Binding-site contacts:
Ligand atom O5 contacts residue GLY19 of chain 1.B at 3.0 Å.
Ligand atom C6 contacts residue HIS33 of chain 1.B at 4.0 Å.
Ligand atom O6 contacts residue ASN119 of chain 1.B at 2.6 Å (h-bond).
Ligand atom C3 contacts residue ASP35 of chain 1.B at 3.4 Å.
Ligand atom C6 contacts residue GLY20 of chain 1.B at 4.0 Å.
Ligand atom C4 contacts residue 5VQ1 of chain 1.J at 4.0 Å.
Ligand atom C5 contacts residue GLY19 of chain 1.B at 4.1 Å.
Ligand atom C2 contacts residue ASN119 of chain 1.B at 4.1 Å.
Ligand atom C3 contacts residue 5VQ1 of chain 1.J at 3.5 Å.
Ligand atom O4 contacts residue HIS37 of chain 1.B at 2.9 Å (h-bond).
Ligand atom O5 contacts residue GLY20 of chain 1.B at 3.2 Å (h-bond).
Ligand atom O3 contacts residue ASN119 of chain 1.B at 3.0 Å (h-bond).
Ligand atom C6 contacts residue PRO17 of chain 1.B at 3.6 Å (hydrophobic).
Ligand atom C5 contacts residue HIS33 of chain 1.B at 3.8 Å.
Ligand atom O3 contacts residue ASP35 of chain 1.B at 2.7 Å (salt-bridge).
Ligand atom O6 contacts residue TYR18 of chain 1.B at 3.4 Å.
Ligand atom O3 contacts residue HIS37 of chain 1.B at 3.0 Å (h-bond).
Ligand atom C1 contacts residue 5VQ1 of chain 1.J at 1.4 Å.
Ligand atom O6 contacts residue GLY19 of chain 1.B at 2.8 Å (h-bond).
Ligand atom O2 contacts residue 5VQ1 of chain 1.J at 3.7 Å.
Ligand atom C6 contacts residue ASN119 of chain 1.B at 3.5 Å.
Ligand atom C4 contacts residue HIS33 of chain 1.B at 4.0 Å.
Ligand atom C5 contacts residue 5VQ1 of chain 1.J at 3.5 Å.
Ligand atom O6 contacts residue VAL31 of chain 1.B at 3.9 Å.
Ligand atom O6 contacts residue PRO17 of chain 1.B at 3.9 Å.
Ligand atom C2 contacts residue 5VQ1 of chain 1.J at 2.5 Å.
Ligand atom O4 contacts residue GLY20 of chain 1.B at 3.4 Å.
Ligand atom C3 contacts residue ASN119 of chain 1.B at 4.0 Å.
Ligand atom C5 contacts residue ASN119 of chain 1.B at 4.1 Å.
Ligand atom C1 contacts residue GLY20 of chain 1.B at 4.0 Å.
Ligand atom C4 contacts residue HIS16 of chain 1.B at 3.4 Å.
Ligand atom C1 contacts residue GLY19 of chain 1.B at 3.4 Å.
Ligand atom C6 contacts residue HIS16 of chain 1.B at 4.0 Å.
Ligand atom O2 contacts residue ASN119 of chain 1.B at 3.4 Å (h-bond).
Ligand atom O3 contacts residue 5VQ1 of chain 1.J at 3.4 Å (h-bond).
Ligand atom O5 contacts residue 5VQ1 of chain 1.J at 2.2 Å (h-bond).
Ligand atom C6 contacts residue GLY19 of chain 1.B at 3.5 Å.
Ligand atom O4 contacts residue HIS16 of chain 1.B at 2.8 Å (h-bond).
Ligand atom C3 contacts residue HIS37 of chain 1.B at 3.8 Å.
Ligand atom C4 contacts residue HIS37 of chain 1.B at 3.9 Å.

Sequence of chain 1.B:
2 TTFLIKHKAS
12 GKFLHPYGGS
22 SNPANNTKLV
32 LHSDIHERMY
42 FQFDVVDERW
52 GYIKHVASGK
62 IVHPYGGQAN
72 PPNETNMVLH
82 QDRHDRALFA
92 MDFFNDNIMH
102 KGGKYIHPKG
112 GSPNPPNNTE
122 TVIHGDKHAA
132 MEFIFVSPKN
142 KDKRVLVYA

The protein below binds the small molecule below.
Small molecule (SMILES): OC[C@H]1O[C@H](O[C@@H]2[C@H](O)[C@@H](O)[C@H](O[C@H]3[C@H](O)[C@@H](O)CO[C@@H]3CO)O[C@@H]2CO)[C@H](O)[C@@H](O)[C@H]1O